This protein binds this small molecule.
Small molecule (SMILES): COc1cc(/C=C/c2cc(O)cc(O)c2)ccc1O

Sequence of chain 1.A:
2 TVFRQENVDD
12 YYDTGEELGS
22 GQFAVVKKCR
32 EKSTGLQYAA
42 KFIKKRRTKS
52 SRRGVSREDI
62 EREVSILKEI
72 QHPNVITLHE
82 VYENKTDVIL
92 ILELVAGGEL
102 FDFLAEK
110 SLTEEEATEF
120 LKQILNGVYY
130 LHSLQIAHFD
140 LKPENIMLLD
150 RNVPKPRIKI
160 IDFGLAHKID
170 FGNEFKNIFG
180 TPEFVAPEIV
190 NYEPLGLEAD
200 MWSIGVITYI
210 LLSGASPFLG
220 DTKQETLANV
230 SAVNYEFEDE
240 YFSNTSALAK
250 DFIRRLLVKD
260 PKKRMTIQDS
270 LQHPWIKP

Binding-site contacts:
Ligand atom CAF contacts residue GLY20 of chain 1.A at 3.4 Å.
Ligand atom CAS contacts residue LEU19 of chain 1.A at 3.2 Å (hydrophobic).
Ligand atom OAR contacts residue GLY20 of chain 1.A at 3.9 Å.
Ligand atom CAK contacts residue VAL96 of chain 1.A at 3.8 Å (hydrophobic).
Ligand atom CAG contacts residue VAL27 of chain 1.A at 3.7 Å (hydrophobic).
Ligand atom CAM contacts residue VAL96 of chain 1.A at 3.6 Å (hydrophobic).
Ligand atom CAD contacts residue LEU19 of chain 1.A at 3.7 Å (hydrophobic).
Ligand atom CAN contacts residue ALA40 of chain 1.A at 3.6 Å (hydrophobic).
Ligand atom CAB contacts residue GLY20 of chain 1.A at 3.9 Å.
Ligand atom OAP contacts residue LEU95 of chain 1.A at 3.3 Å.
Ligand atom CAI contacts residue VAL27 of chain 1.A at 3.9 Å (hydrophobic).
Ligand atom CAN contacts residue GLU94 of chain 1.A at 3.4 Å.
Ligand atom OAR contacts residue LEU19 of chain 1.A at 3.5 Å (h-bond).
Ligand atom CAF contacts residue SER21 of chain 1.A at 3.7 Å.
Ligand atom CAK contacts residue LEU19 of chain 1.A at 4.0 Å (hydrophobic).
Ligand atom CAM contacts residue GLU94 of chain 1.A at 3.8 Å.
Ligand atom CAM contacts residue ALA40 of chain 1.A at 3.5 Å (hydrophobic).
Ligand atom CAG contacts residue ILE160 of chain 1.A at 3.7 Å (hydrophobic).
Ligand atom CAE contacts residue SER21 of chain 1.A at 3.6 Å.
Ligand atom OAO contacts residue LEU93 of chain 1.A at 3.4 Å.
Ligand atom CAD contacts residue GLY20 of chain 1.A at 3.5 Å.
Ligand atom OAO contacts residue ILE160 of chain 1.A at 4.1 Å.
Ligand atom CAJ contacts residue ILE160 of chain 1.A at 3.7 Å (hydrophobic).
Ligand atom CAD contacts residue GLU100 of chain 1.A at 4.1 Å.
Ligand atom CAH contacts residue VAL27 of chain 1.A at 4.1 Å (hydrophobic).
Ligand atom OAP contacts residue VAL96 of chain 1.A at 2.4 Å (h-bond).
Ligand atom OAO contacts residue ILE77 of chain 1.A at 4.1 Å.
Ligand atom CAE contacts residue GLY20 of chain 1.A at 3.7 Å.
Ligand atom OAR contacts residue GLU100 of chain 1.A at 3.3 Å (salt-bridge).
Ligand atom CAH contacts residue MET146 of chain 1.A at 4.0 Å (hydrophobic).
Ligand atom CAA contacts residue VAL27 of chain 1.A at 4.1 Å (hydrophobic).
Ligand atom CAS contacts residue GLU100 of chain 1.A at 3.5 Å.
Ligand atom CAC contacts residue GLY20 of chain 1.A at 4.1 Å.
Ligand atom CAB contacts residue LEU19 of chain 1.A at 3.7 Å (hydrophobic).
Ligand atom CAN contacts residue ILE77 of chain 1.A at 3.9 Å (hydrophobic).
Ligand atom OAP contacts residue ALA40 of chain 1.A at 3.5 Å.
Ligand atom OAQ contacts residue GLY20 of chain 1.A at 3.8 Å.
Ligand atom OAP contacts residue GLU94 of chain 1.A at 3.2 Å (salt-bridge).
Ligand atom OAQ contacts residue SER21 of chain 1.A at 3.6 Å.
Ligand atom CAC contacts residue VAL27 of chain 1.A at 3.8 Å (hydrophobic).